This protein binds this small molecule.
Small molecule (SMILES): CC(=O)N[C@@H]1[C@@H](O)[C@H](O)[C@@H](CO)O[C@H]1O

Binding-site contacts:
Ligand atom N2 contacts residue ASN306 of chain 1.G at 2.9 Å (h-bond).
Ligand atom C6 contacts residue TRP362 of chain 1.G at 4.0 Å (hydrophobic).
Ligand atom C7 contacts residue ASN306 of chain 1.G at 3.3 Å.
Ligand atom C8 contacts residue ASN306 of chain 1.G at 4.1 Å.
Ligand atom O5 contacts residue ASN306 of chain 1.G at 2.5 Å (h-bond).
Ligand atom C2 contacts residue ASN306 of chain 1.G at 2.5 Å.
Ligand atom C8 contacts residue LYS302 of chain 1.G at 4.3 Å.
Ligand atom O7 contacts residue ASN306 of chain 1.G at 3.3 Å (h-bond).
Ligand atom C1 contacts residue TRP362 of chain 1.G at 3.7 Å (hydrophobic).
Ligand atom O5 contacts residue TRP362 of chain 1.G at 3.5 Å.
Ligand atom C5 contacts residue ASN306 of chain 1.G at 3.9 Å.
Ligand atom C5 contacts residue TRP362 of chain 1.G at 4.1 Å (hydrophobic).
Ligand atom C3 contacts residue ASN306 of chain 1.G at 3.9 Å.
Ligand atom C1 contacts residue ASN306 of chain 1.G at 1.5 Å.
Ligand atom C4 contacts residue ASN306 of chain 1.G at 4.4 Å.

Sequence of chain 1.G:
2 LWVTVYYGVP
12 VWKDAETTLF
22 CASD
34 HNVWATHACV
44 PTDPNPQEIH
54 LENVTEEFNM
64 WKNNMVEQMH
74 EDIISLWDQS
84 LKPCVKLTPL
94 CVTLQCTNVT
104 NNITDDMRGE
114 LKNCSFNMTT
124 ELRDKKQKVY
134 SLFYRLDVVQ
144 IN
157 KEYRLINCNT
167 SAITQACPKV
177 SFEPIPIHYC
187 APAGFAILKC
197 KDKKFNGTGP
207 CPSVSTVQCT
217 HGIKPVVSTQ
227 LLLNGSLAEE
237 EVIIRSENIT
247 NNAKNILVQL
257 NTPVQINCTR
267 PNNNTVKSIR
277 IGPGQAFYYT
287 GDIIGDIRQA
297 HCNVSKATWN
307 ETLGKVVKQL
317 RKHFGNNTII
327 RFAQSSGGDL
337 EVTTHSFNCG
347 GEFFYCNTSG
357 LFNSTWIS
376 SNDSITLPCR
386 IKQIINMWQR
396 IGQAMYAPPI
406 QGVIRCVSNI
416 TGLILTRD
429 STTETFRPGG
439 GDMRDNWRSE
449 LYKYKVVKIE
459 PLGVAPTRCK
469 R